Binding-site contacts:
Ligand atom C24 contacts residue TYR383 of chain 2.A at 3.7 Å (hydrophobic).
Ligand atom C6 contacts residue ASP335 of chain 2.A at 4.0 Å.
Ligand atom C24 contacts residue TYR466 of chain 2.A at 3.8 Å (hydrophobic).
Ligand atom C9 contacts residue THR360 of chain 2.A at 4.0 Å.
Ligand atom N4 contacts residue ASP335 of chain 2.A at 2.9 Å (salt-bridge).
Ligand atom C15 contacts residue TYR383 of chain 2.A at 4.0 Å (hydrophobic).
Ligand atom C3 contacts residue TYR466 of chain 2.A at 3.2 Å (hydrophobic).
Ligand atom F23 contacts residue LEU428 of chain 2.A at 3.7 Å.
Ligand atom C1 contacts residue TYR466 of chain 2.A at 3.2 Å (hydrophobic).
Ligand atom C6 contacts residue TRP336 of chain 2.A at 4.1 Å (hydrophobic).
Ligand atom C12 contacts residue MET503 of chain 2.A at 3.8 Å (hydrophobic).
Ligand atom C18 contacts residue PHE267 of chain 2.A at 3.6 Å (hydrophobic).
Ligand atom C7 contacts residue THR360 of chain 2.A at 4.0 Å.
Ligand atom C25 contacts residue TYR466 of chain 2.A at 3.1 Å (hydrophobic).
Ligand atom C17 contacts residue TYR466 of chain 2.A at 3.9 Å (hydrophobic).
Ligand atom O13 contacts residue MET339 of chain 2.A at 3.5 Å (h-bond).
Ligand atom F23 contacts residue PHE387 of chain 2.A at 3.6 Å.
Ligand atom C17 contacts residue PHE267 of chain 2.A at 3.8 Å (hydrophobic).
Ligand atom F22 contacts residue LEU428 of chain 2.A at 4.0 Å.
Ligand atom N2 contacts residue HIS524 of chain 2.A at 4.1 Å.
Ligand atom C17 contacts residue ASP335 of chain 2.A at 3.8 Å.
Ligand atom C5 contacts residue TRP336 of chain 2.A at 3.7 Å (hydrophobic).
Ligand atom C19 contacts residue PHE267 of chain 2.A at 4.0 Å (hydrophobic).
Ligand atom C15 contacts residue LEU499 of chain 2.A at 4.0 Å (hydrophobic).
Ligand atom C20 contacts residue LEU408 of chain 2.A at 4.1 Å (hydrophobic).
Ligand atom N2 contacts residue TYR466 of chain 2.A at 3.3 Å (h-bond).
Ligand atom C1 contacts residue ASP335 of chain 2.A at 3.6 Å.
Ligand atom C17 contacts residue HIS524 of chain 2.A at 3.8 Å.
Ligand atom C3 contacts residue TYR383 of chain 2.A at 3.4 Å (hydrophobic).
Ligand atom O13 contacts residue THR360 of chain 2.A at 3.5 Å.
Ligand atom O16 contacts residue TYR383 of chain 2.A at 2.4 Å (h-bond).
Ligand atom N4 contacts residue TRP336 of chain 2.A at 3.9 Å.
Ligand atom C3 contacts residue ASP335 of chain 2.A at 3.2 Å.
Ligand atom F21 contacts residue LEU408 of chain 2.A at 3.0 Å.
Ligand atom C25 contacts residue TYR383 of chain 2.A at 3.5 Å (hydrophobic).
Ligand atom C11 contacts residue ILE363 of chain 2.A at 3.7 Å (hydrophobic).
Ligand atom N2 contacts residue ASP335 of chain 2.A at 2.6 Å (salt-bridge).
Ligand atom O16 contacts residue TYR466 of chain 2.A at 2.8 Å (h-bond).
Ligand atom C18 contacts residue TRP525 of chain 2.A at 4.1 Å (hydrophobic).
Ligand atom F23 contacts residue PHE267 of chain 2.A at 3.9 Å.

Sequence of chain 2.A:
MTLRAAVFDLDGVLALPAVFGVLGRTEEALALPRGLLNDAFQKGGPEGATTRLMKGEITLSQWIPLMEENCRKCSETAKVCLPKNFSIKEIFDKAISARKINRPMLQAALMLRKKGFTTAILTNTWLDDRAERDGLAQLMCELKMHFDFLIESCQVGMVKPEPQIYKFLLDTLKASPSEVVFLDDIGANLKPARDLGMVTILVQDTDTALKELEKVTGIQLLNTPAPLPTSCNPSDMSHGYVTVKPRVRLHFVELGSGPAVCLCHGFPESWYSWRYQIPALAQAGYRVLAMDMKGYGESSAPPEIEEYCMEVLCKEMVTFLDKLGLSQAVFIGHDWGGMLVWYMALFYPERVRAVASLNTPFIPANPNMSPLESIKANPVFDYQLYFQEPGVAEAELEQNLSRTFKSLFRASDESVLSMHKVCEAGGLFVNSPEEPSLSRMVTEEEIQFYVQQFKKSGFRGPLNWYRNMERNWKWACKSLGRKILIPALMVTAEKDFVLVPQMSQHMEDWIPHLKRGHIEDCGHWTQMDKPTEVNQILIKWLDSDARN

This small molecule binds to this protein.
Small molecule (SMILES): CC(C)C(=O)N1CCC(NC(=O)Nc2ccc(C(F)(F)F)cc2)CC1